Binding-site contacts:
Ligand atom C2 contacts residue ASN125 of chain 1.E at 2.4 Å.
Ligand atom C7 contacts residue LYS151 of chain 1.E at 3.5 Å.
Ligand atom O5 contacts residue ASN125 of chain 1.E at 2.2 Å (h-bond).
Ligand atom C8 contacts residue LYS151 of chain 1.E at 3.3 Å.
Ligand atom C3 contacts residue ASN125 of chain 1.E at 3.7 Å.
Ligand atom C4 contacts residue ASN125 of chain 1.E at 4.1 Å.
Ligand atom N2 contacts residue ASN125 of chain 1.E at 2.9 Å (h-bond).
Ligand atom O7 contacts residue ASN125 of chain 1.E at 3.1 Å (h-bond).
Ligand atom O7 contacts residue TYR175 of chain 1.E at 4.2 Å.
Ligand atom O7 contacts residue LYS151 of chain 1.E at 2.9 Å (salt-bridge).
Ligand atom C8 contacts residue ASN125 of chain 1.E at 4.5 Å.
Ligand atom C5 contacts residue ASN125 of chain 1.E at 3.6 Å.
Ligand atom C1 contacts residue ASN125 of chain 1.E at 1.4 Å.
Ligand atom C7 contacts residue ASN125 of chain 1.E at 3.2 Å.

A protein and the small-molecule ligand that binds it are described below.
Small molecule (SMILES): CC(=O)N[C@@H]1[C@@H](O)[C@H](O)[C@@H](CO)O[C@H]1O

Sequence of chain 1.E:
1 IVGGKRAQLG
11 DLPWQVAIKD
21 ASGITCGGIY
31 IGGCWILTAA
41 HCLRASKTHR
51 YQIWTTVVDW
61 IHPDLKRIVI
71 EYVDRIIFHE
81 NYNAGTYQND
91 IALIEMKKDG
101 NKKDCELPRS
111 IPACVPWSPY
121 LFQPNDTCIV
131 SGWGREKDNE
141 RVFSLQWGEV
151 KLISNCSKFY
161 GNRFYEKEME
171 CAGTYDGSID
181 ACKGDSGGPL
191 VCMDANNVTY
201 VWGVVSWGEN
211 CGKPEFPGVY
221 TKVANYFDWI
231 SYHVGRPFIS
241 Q